Sequence of chain 1.A:
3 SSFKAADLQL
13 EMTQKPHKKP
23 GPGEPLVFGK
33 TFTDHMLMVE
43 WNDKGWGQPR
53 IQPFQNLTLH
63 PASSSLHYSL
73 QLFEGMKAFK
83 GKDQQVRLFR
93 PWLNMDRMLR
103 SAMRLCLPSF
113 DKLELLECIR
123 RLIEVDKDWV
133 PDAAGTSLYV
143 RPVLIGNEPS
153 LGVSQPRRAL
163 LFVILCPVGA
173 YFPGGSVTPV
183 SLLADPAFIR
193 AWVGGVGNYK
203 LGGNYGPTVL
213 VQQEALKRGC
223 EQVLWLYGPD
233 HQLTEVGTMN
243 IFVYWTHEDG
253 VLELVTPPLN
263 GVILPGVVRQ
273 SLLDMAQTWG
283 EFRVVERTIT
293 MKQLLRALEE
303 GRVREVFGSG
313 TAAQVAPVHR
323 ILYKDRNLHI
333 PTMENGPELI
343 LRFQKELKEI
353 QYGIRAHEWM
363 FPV

Sequence of chain 1.B:
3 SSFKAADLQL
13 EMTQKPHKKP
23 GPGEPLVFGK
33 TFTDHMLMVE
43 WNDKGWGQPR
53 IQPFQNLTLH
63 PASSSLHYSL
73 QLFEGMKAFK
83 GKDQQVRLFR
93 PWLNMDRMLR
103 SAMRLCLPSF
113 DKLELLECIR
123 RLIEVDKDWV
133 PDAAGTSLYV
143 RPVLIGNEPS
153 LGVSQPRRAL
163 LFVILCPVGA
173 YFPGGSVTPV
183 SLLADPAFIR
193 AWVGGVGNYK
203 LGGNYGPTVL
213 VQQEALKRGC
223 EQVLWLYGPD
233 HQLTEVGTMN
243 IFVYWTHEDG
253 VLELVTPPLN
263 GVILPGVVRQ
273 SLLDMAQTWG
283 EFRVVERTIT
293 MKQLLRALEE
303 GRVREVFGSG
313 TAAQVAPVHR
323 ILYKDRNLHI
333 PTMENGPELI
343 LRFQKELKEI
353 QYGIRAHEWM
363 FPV

Binding-site contacts:
Ligand atom C5 contacts residue PHE30 of chain 1.B at 4.2 Å (hydrophobic).
Ligand atom C5 contacts residue ARG143 of chain 1.B at 3.2 Å.
Ligand atom C1 contacts residue ALA314 of chain 1.B at 3.8 Å (hydrophobic).
Ligand atom O1 contacts residue PLP1 of chain 1.E at 3.8 Å.
Ligand atom C6 contacts residue THR240 of chain 1.B at 4.1 Å.
Ligand atom O2 contacts residue THR240 of chain 1.B at 3.8 Å.
Ligand atom C1 contacts residue THR313 of chain 1.B at 3.9 Å.
Ligand atom O3 contacts residue THR240 of chain 1.B at 2.9 Å (h-bond).
Ligand atom O1 contacts residue GLY312 of chain 1.B at 3.9 Å.
Ligand atom C5 contacts residue TYR141 of chain 1.B at 3.8 Å (hydrophobic).
Ligand atom C4 contacts residue VAL155 of chain 1.A at 4.5 Å (hydrophobic).
Ligand atom C6 contacts residue TYR70 of chain 1.A at 4.3 Å (hydrophobic).
Ligand atom O2 contacts residue PLP1 of chain 1.E at 4.5 Å.
Ligand atom C3 contacts residue THR240 of chain 1.B at 4.5 Å.
Ligand atom C1 contacts residue PLP1 of chain 1.E at 4.5 Å.
Ligand atom C2 contacts residue THR240 of chain 1.B at 3.9 Å.
Ligand atom C5 contacts residue TYR70 of chain 1.A at 3.7 Å (hydrophobic).
Ligand atom O1 contacts residue THR313 of chain 1.B at 3.2 Å (h-bond).
Ligand atom C6 contacts residue TYR207 of chain 1.B at 4.5 Å (hydrophobic).
Ligand atom O2 contacts residue MET241 of chain 1.B at 3.9 Å.
Ligand atom C1 contacts residue THR240 of chain 1.B at 4.2 Å.
Ligand atom C1 contacts residue GLY312 of chain 1.B at 4.2 Å.
Ligand atom C4 contacts residue THR240 of chain 1.B at 4.4 Å.
Ligand atom C6 contacts residue PHE75 of chain 1.B at 4.4 Å (hydrophobic).
Ligand atom C3 contacts residue PLP1 of chain 1.E at 4.3 Å.
Ligand atom O2 contacts residue THR313 of chain 1.B at 3.6 Å.
Ligand atom C6 contacts residue VAL155 of chain 1.A at 3.7 Å (hydrophobic).
Ligand atom O2 contacts residue ALA314 of chain 1.B at 3.9 Å.
Ligand atom C2 contacts residue ALA314 of chain 1.B at 4.3 Å (hydrophobic).
Ligand atom O2 contacts residue GLY312 of chain 1.B at 3.3 Å.
Ligand atom C5 contacts residue LEU153 of chain 1.A at 4.1 Å (hydrophobic).
Ligand atom O1 contacts residue ALA314 of chain 1.B at 3.1 Å (h-bond).

The protein below binds the small molecule below.
Small molecule (SMILES): CC(C)CC(=O)C(=O)O